A small-molecule ligand and the protein it binds are described below.
Small molecule (SMILES): CC(=O)N[C@@H]1[C@@H](O)[C@H](O)[C@@H](CO)O[C@H]1O

Binding-site contacts:
Ligand atom C1 contacts residue ASN616 of chain 1.A at 1.4 Å.
Ligand atom N2 contacts residue GLN644 of chain 1.A at 4.2 Å.
Ligand atom C5 contacts residue ASN616 of chain 1.A at 3.6 Å.
Ligand atom O5 contacts residue CYS617 of chain 1.A at 4.5 Å.
Ligand atom C7 contacts residue ASN616 of chain 1.A at 3.7 Å.
Ligand atom C1 contacts residue CYS617 of chain 1.A at 4.3 Å (hydrophobic).
Ligand atom O6 contacts residue THR618 of chain 1.A at 4.4 Å.
Ligand atom O7 contacts residue ASN616 of chain 1.A at 3.9 Å.
Ligand atom C4 contacts residue ASN616 of chain 1.A at 4.2 Å.
Ligand atom O5 contacts residue ASN616 of chain 1.A at 2.3 Å (h-bond).
Ligand atom C3 contacts residue ASN616 of chain 1.A at 3.8 Å.
Ligand atom C2 contacts residue ASN616 of chain 1.A at 2.5 Å.
Ligand atom N2 contacts residue ASN616 of chain 1.A at 3.0 Å (h-bond).
Ligand atom C8 contacts residue ASN616 of chain 1.A at 4.2 Å.

Sequence of chain 1.A:
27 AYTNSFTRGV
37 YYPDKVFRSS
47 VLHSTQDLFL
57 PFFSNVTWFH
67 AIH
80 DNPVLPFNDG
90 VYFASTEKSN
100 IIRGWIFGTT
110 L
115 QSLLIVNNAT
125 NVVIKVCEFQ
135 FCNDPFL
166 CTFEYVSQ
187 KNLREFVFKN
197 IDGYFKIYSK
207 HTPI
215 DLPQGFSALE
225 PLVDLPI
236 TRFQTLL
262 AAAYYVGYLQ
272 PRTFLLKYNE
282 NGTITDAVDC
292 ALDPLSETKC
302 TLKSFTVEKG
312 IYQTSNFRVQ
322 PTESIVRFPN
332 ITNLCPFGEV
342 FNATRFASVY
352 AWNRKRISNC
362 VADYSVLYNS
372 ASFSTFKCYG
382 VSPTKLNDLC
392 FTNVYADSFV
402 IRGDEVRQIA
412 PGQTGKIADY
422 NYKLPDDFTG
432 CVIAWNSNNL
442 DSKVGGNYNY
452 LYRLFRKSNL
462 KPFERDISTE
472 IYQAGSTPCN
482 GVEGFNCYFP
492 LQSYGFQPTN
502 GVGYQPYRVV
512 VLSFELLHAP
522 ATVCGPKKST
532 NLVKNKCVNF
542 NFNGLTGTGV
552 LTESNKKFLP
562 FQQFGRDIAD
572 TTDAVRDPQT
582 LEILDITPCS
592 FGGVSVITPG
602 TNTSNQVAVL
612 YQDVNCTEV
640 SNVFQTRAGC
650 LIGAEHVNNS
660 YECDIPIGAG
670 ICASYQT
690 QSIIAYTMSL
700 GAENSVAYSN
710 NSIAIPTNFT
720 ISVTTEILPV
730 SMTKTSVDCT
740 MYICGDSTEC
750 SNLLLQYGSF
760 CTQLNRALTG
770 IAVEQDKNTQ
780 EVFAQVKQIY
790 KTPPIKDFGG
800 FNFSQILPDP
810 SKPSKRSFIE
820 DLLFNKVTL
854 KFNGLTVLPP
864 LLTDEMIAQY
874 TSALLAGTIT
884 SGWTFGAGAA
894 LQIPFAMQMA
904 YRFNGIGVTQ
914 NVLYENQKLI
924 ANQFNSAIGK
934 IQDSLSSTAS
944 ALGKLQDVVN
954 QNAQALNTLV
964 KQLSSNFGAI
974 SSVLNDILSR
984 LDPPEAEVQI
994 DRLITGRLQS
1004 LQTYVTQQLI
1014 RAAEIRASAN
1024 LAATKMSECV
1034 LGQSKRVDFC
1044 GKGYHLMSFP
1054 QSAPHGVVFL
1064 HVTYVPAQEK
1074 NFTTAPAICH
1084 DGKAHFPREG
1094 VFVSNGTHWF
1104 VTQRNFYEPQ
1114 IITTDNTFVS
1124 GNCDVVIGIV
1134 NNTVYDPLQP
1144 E